Sequence of chain 1.C:
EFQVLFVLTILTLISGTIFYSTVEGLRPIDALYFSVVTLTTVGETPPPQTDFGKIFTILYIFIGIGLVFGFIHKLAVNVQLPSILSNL

Binding-site contacts:
Ligand atom O contacts residue LEU31 of chain 1.C at 3.8 Å.
Ligand atom C contacts residue PRO53 of chain 1.C at 4.5 Å (hydrophobic).
Ligand atom CA contacts residue PRO53 of chain 1.C at 4.3 Å (hydrophobic).
Ligand atom OXT contacts residue THR50 of chain 1.C at 4.0 Å.
Ligand atom OXT contacts residue PRO52 of chain 1.C at 4.1 Å.
Ligand atom C contacts residue PRO52 of chain 1.C at 3.7 Å (hydrophobic).
Ligand atom CA contacts residue PRO52 of chain 1.C at 3.2 Å (hydrophobic).
Ligand atom O contacts residue PRO53 of chain 1.C at 4.3 Å.
Ligand atom O contacts residue GLU29 of chain 1.C at 4.4 Å.
Ligand atom OXT contacts residue PHE39 of chain 1.C at 3.8 Å.
Ligand atom CA contacts residue PRO51 of chain 1.C at 4.5 Å (hydrophobic).
Ligand atom CA contacts residue GLU29 of chain 1.C at 4.2 Å.
Ligand atom OXT contacts residue MPD1 of chain 1.CB at 3.6 Å.
Ligand atom O contacts residue PRO52 of chain 1.C at 4.3 Å.
Ligand atom N contacts residue LEU31 of chain 1.C at 4.4 Å.
Ligand atom O contacts residue PHE39 of chain 1.C at 3.6 Å.
Ligand atom C contacts residue PHE39 of chain 1.C at 4.2 Å (hydrophobic).
Ligand atom N contacts residue MPD1 of chain 1.CB at 3.8 Å.
Ligand atom N contacts residue PRO52 of chain 1.C at 4.4 Å.
Ligand atom OXT contacts residue PRO51 of chain 1.C at 3.3 Å (h-bond).
Ligand atom C contacts residue PRO51 of chain 1.C at 3.9 Å (hydrophobic).

A protein and the small-molecule ligand that binds it are described below.
Small molecule (SMILES): NCC(=O)O